Sequence of chain 1.B:
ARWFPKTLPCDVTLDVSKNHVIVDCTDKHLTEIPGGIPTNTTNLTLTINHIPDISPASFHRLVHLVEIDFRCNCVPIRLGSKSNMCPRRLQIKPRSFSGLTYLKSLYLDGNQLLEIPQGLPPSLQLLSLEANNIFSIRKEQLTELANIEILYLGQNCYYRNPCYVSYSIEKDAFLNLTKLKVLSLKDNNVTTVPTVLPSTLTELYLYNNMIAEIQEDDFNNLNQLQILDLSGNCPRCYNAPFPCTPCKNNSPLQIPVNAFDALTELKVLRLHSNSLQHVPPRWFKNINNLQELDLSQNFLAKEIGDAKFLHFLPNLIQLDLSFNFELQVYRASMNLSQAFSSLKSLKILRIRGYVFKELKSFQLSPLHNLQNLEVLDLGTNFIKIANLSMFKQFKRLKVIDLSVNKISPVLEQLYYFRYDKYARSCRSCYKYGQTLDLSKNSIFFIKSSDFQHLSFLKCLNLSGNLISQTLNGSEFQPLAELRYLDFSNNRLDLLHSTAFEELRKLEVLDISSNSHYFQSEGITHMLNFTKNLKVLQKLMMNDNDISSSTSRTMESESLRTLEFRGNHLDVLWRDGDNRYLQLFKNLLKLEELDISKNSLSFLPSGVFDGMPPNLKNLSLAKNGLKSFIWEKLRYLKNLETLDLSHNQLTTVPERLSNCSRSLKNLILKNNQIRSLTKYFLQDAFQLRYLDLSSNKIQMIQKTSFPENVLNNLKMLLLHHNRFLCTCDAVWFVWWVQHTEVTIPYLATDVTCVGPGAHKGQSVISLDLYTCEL

This small molecule binds to this protein.
Small molecule (SMILES): CC(=O)N[C@@H]1[C@@H](O)[C@H](O)[C@@H](CO)O[C@H]1O

Binding-site contacts:
Ligand atom C5 contacts residue MET566 of chain 1.B at 3.3 Å (hydrophobic).
Ligand atom C1 contacts residue SER537 of chain 1.B at 4.4 Å.
Ligand atom N2 contacts residue SER537 of chain 1.B at 3.0 Å (h-bond).
Ligand atom C8 contacts residue SER537 of chain 1.B at 3.1 Å.
Ligand atom C3 contacts residue SER537 of chain 1.B at 4.5 Å.
Ligand atom C5 contacts residue SER591 of chain 1.B at 4.5 Å.
Ligand atom O6 contacts residue MET566 of chain 1.B at 4.2 Å.
Ligand atom C6 contacts residue SER591 of chain 1.B at 4.4 Å.
Ligand atom C6 contacts residue MET566 of chain 1.B at 4.2 Å (hydrophobic).
Ligand atom C5 contacts residue ASN568 of chain 1.B at 3.5 Å.
Ligand atom O5 contacts residue SER591 of chain 1.B at 3.8 Å.
Ligand atom C2 contacts residue MET566 of chain 1.B at 4.4 Å (hydrophobic).
Ligand atom C2 contacts residue ASN568 of chain 1.B at 2.6 Å.
Ligand atom C8 contacts residue ASN572 of chain 1.B at 4.1 Å.
Ligand atom C3 contacts residue ASN568 of chain 1.B at 3.9 Å.
Ligand atom C7 contacts residue ASN568 of chain 1.B at 3.2 Å.
Ligand atom O6 contacts residue THR590 of chain 1.B at 4.0 Å.
Ligand atom C2 contacts residue SER537 of chain 1.B at 4.1 Å.
Ligand atom C1 contacts residue MET566 of chain 1.B at 3.3 Å (hydrophobic).
Ligand atom C3 contacts residue MET566 of chain 1.B at 4.4 Å (hydrophobic).
Ligand atom C4 contacts residue ASN568 of chain 1.B at 4.2 Å.
Ligand atom C1 contacts residue ASN568 of chain 1.B at 1.4 Å.
Ligand atom C4 contacts residue MET566 of chain 1.B at 4.3 Å (hydrophobic).
Ligand atom O6 contacts residue SER591 of chain 1.B at 4.3 Å.
Ligand atom O5 contacts residue MET566 of chain 1.B at 3.4 Å.
Ligand atom O7 contacts residue ASN568 of chain 1.B at 2.9 Å (h-bond).
Ligand atom O7 contacts residue LYS571 of chain 1.B at 4.0 Å.
Ligand atom C8 contacts residue ASN568 of chain 1.B at 4.4 Å.
Ligand atom N2 contacts residue ASN568 of chain 1.B at 3.1 Å (h-bond).
Ligand atom O5 contacts residue ASN568 of chain 1.B at 2.2 Å (h-bond).
Ligand atom C7 contacts residue SER537 of chain 1.B at 3.5 Å.
Ligand atom C1 contacts residue SER591 of chain 1.B at 4.3 Å.